A small-molecule ligand and the protein it binds are described below.
Small molecule (SMILES): CC(C)(C)C#N

Binding-site contacts:
Ligand atom C3 contacts residue VAL52 of chain 1.B at 3.9 Å (hydrophobic).
Ligand atom C contacts residue TYR76 of chain 1.B at 4.0 Å (hydrophobic).
Ligand atom C4 contacts residue TYR72 of chain 1.B at 3.7 Å (hydrophobic).
Ligand atom C2 contacts residue MET40 of chain 1.B at 3.7 Å (hydrophobic).
Ligand atom N contacts residue MET40 of chain 1.B at 2.2 Å (h-bond).
Ligand atom C3 contacts residue MET40 of chain 1.B at 3.4 Å (hydrophobic).
Ligand atom C1 contacts residue TYR76 of chain 1.B at 4.2 Å (hydrophobic).
Ligand atom C contacts residue VAL55 of chain 1.B at 4.1 Å (hydrophobic).
Ligand atom C3 contacts residue GLN91 of chain 1.A at 4.1 Å.
Ligand atom C contacts residue MET40 of chain 1.B at 2.7 Å (hydrophobic).
Ligand atom C1 contacts residue MET40 of chain 1.B at 4.3 Å (hydrophobic).
Ligand atom C contacts residue TYR37 of chain 1.B at 4.1 Å (hydrophobic).
Ligand atom C4 contacts residue SER114 of chain 1.A at 4.3 Å.
Ligand atom C1 contacts residue VAL52 of chain 1.B at 4.0 Å (hydrophobic).
Ligand atom C4 contacts residue TYR76 of chain 1.B at 4.2 Å (hydrophobic).
Ligand atom C1 contacts residue LYS56 of chain 1.B at 3.9 Å.
Ligand atom N contacts residue VAL55 of chain 1.B at 3.7 Å.
Ligand atom C1 contacts residue CSD113 of chain 1.A at 4.4 Å.
Ligand atom C2 contacts residue TYR76 of chain 1.B at 4.4 Å (hydrophobic).
Ligand atom C3 contacts residue TRP118 of chain 1.A at 4.1 Å (hydrophobic).
Ligand atom N contacts residue TYR76 of chain 1.B at 3.6 Å.
Ligand atom C4 contacts residue TYR37 of chain 1.B at 3.6 Å (hydrophobic).
Ligand atom C4 contacts residue TRP118 of chain 1.A at 4.0 Å (hydrophobic).
Ligand atom N contacts residue TYR37 of chain 1.B at 3.8 Å.

Sequence of chain 1.B:
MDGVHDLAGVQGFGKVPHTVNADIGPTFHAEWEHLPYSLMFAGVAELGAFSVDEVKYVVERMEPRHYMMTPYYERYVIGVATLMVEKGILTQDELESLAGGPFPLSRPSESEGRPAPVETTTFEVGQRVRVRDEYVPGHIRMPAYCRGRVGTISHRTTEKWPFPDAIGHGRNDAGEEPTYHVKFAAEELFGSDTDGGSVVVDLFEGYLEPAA

Sequence of chain 1.A:
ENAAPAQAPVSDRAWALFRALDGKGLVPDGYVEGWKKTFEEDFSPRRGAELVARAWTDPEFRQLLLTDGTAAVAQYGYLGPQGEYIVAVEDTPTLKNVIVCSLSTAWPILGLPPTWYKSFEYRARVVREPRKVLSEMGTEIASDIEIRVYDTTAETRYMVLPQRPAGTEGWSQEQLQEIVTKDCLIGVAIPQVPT